Sequence of chain 26.B:
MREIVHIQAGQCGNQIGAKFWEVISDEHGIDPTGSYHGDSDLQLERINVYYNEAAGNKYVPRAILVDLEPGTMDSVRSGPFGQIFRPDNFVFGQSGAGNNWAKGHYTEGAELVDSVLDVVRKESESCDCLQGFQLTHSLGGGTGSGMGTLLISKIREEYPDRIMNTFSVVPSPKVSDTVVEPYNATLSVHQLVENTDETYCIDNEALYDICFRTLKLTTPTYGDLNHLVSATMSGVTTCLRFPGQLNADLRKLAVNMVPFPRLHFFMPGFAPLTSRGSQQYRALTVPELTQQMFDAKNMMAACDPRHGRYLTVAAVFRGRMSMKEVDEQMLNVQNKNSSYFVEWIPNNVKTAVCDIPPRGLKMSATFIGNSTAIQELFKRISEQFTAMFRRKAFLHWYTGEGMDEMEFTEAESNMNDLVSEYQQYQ

A protein and the small-molecule ligand that binds it are described below.
Small molecule (SMILES): CC(=O)O[C@H]1C(=O)[C@@]2(C)[C@H]([C@H](OC(=O)c3ccccc3)[C@]3(O)C[C@H](OC(=O)[C@H](O)[C@@H](NC(=O)c4ccccc4)c4ccccc4)C(C)=C1C3(C)C)[C@]1(OC(C)=O)CO[C@@H]1C[C@@H]2O

Binding-site contacts:
Ligand atom C13 contacts residue HIS227 of chain 26.B at 3.3 Å.
Ligand atom C30 contacts residue HIS227 of chain 26.B at 2.8 Å.
Ligand atom C19 contacts residue ARG276 of chain 26.B at 3.7 Å.
Ligand atom C40 contacts residue ARG318 of chain 26.B at 3.7 Å.
Ligand atom O06 contacts residue LEU215 of chain 26.B at 3.9 Å.
Ligand atom C44 contacts residue GLY360 of chain 26.B at 3.9 Å.
Ligand atom C07 contacts residue ASP224 of chain 26.B at 3.3 Å.
Ligand atom O14 contacts residue HIS227 of chain 26.B at 1.8 Å (h-bond).
Ligand atom O13 contacts residue PRO358 of chain 26.B at 3.8 Å.
Ligand atom C08 contacts residue HIS227 of chain 26.B at 3.0 Å.
Ligand atom C36 contacts residue HIS227 of chain 26.B at 3.4 Å.
Ligand atom C31 contacts residue HIS227 of chain 26.B at 3.4 Å.
Ligand atom C40 contacts residue PRO358 of chain 26.B at 4.0 Å (hydrophobic).
Ligand atom O06 contacts residue PRO272 of chain 26.B at 4.0 Å.
Ligand atom C07 contacts residue HIS227 of chain 26.B at 3.1 Å.
Ligand atom C06 contacts residue ASP224 of chain 26.B at 3.8 Å.
Ligand atom C41 contacts residue SER234 of chain 26.B at 3.6 Å.
Ligand atom O06 contacts residue THR274 of chain 26.B at 3.7 Å.
Ligand atom C42 contacts residue VAL23 of chain 26.B at 3.8 Å (hydrophobic).
Ligand atom O12 contacts residue GLY360 of chain 26.B at 3.7 Å.
Ligand atom C32 contacts residue ASP26 of chain 26.B at 3.4 Å.
Ligand atom O07 contacts residue GLN279 of chain 26.B at 3.6 Å.
Ligand atom C09 contacts residue HIS227 of chain 26.B at 3.5 Å.
Ligand atom C39 contacts residue ALA231 of chain 26.B at 3.6 Å (hydrophobic).
Ligand atom C41 contacts residue VAL23 of chain 26.B at 3.5 Å (hydrophobic).
Ligand atom C41 contacts residue PRO358 of chain 26.B at 4.0 Å (hydrophobic).
Ligand atom C40 contacts residue SER234 of chain 26.B at 3.1 Å.
Ligand atom C28 contacts residue ARG359 of chain 26.B at 3.6 Å.
Ligand atom O12 contacts residue ARG359 of chain 26.B at 3.2 Å.
Ligand atom O13 contacts residue GLY360 of chain 26.B at 3.7 Å.
Ligand atom C32 contacts residue VAL23 of chain 26.B at 3.9 Å (hydrophobic).
Ligand atom C06 contacts residue HIS227 of chain 26.B at 3.7 Å.
Ligand atom C33 contacts residue ASP26 of chain 26.B at 2.5 Å.
Ligand atom O13 contacts residue ARG359 of chain 26.B at 2.5 Å.
Ligand atom C27 contacts residue GLY360 of chain 26.B at 4.0 Å.
Ligand atom C27 contacts residue ARG359 of chain 26.B at 3.8 Å.
Ligand atom N01 contacts residue HIS227 of chain 26.B at 4.0 Å.
Ligand atom O08 contacts residue ARG276 of chain 26.B at 3.5 Å.
Ligand atom C34 contacts residue ASP26 of chain 26.B at 3.5 Å.
Ligand atom C34 contacts residue GLU22 of chain 26.B at 4.0 Å.